Sequence of chain 2.A:
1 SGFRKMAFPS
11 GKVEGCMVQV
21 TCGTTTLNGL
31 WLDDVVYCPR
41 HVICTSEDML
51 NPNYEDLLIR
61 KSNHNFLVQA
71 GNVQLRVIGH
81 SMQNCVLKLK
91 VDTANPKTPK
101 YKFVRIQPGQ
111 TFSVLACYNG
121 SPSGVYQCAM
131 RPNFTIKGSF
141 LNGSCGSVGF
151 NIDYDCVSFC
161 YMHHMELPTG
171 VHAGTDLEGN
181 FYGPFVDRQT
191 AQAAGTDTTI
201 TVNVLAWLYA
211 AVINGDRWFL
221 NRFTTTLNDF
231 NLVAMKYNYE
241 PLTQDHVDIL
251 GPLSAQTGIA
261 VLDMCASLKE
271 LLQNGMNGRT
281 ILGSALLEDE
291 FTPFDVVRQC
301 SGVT

Sequence of chain 1.A:
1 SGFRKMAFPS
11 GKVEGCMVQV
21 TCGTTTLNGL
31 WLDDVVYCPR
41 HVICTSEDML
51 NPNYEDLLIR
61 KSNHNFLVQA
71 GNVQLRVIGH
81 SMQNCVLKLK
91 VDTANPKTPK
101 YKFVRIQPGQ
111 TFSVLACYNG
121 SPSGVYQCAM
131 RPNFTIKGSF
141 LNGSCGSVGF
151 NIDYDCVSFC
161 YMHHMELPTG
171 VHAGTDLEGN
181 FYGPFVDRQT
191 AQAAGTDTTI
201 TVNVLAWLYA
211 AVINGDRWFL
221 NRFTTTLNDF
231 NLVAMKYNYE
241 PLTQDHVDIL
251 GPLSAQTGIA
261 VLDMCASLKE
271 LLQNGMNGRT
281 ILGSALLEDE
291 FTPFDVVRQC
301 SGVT

The protein below binds the small molecule below.
Small molecule (SMILES): Cc1c(N)cncc1NC(=O)Cc1cccc(Cl)c1

Binding-site contacts:
Ligand atom C3 contacts residue GLU166 of chain 2.A at 3.5 Å.
Ligand atom C9 contacts residue GLN189 of chain 2.A at 3.4 Å.
Ligand atom CL contacts residue MET165 of chain 2.A at 3.8 Å.
Ligand atom C11 contacts residue MET49 of chain 2.A at 3.3 Å (hydrophobic).
Ligand atom N contacts residue SER1 of chain 1.A at 3.8 Å.
Ligand atom C12 contacts residue MET165 of chain 2.A at 3.5 Å (hydrophobic).
Ligand atom C contacts residue ASN142 of chain 2.A at 3.9 Å.
Ligand atom C12 contacts residue MET49 of chain 2.A at 3.5 Å (hydrophobic).
Ligand atom C4 contacts residue GLU166 of chain 2.A at 3.7 Å.
Ligand atom C10 contacts residue GLN189 of chain 2.A at 3.6 Å.
Ligand atom C4 contacts residue CYS145 of chain 2.A at 3.8 Å (hydrophobic).
Ligand atom N contacts residue PHE140 of chain 2.A at 3.3 Å (h-bond).
Ligand atom C2 contacts residue PHE140 of chain 2.A at 3.8 Å (hydrophobic).
Ligand atom O contacts residue GLU166 of chain 2.A at 3.1 Å (salt-bridge).
Ligand atom C4 contacts residue HIS163 of chain 2.A at 3.3 Å.
Ligand atom N1 contacts residue GLU166 of chain 2.A at 3.8 Å.
Ligand atom C13 contacts residue MET165 of chain 2.A at 3.6 Å (hydrophobic).
Ligand atom C13 contacts residue HIS41 of chain 2.A at 3.7 Å.
Ligand atom C10 contacts residue MET49 of chain 2.A at 3.6 Å (hydrophobic).
Ligand atom C2 contacts residue ASN142 of chain 2.A at 3.7 Å.
Ligand atom C11 contacts residue MET165 of chain 2.A at 3.7 Å (hydrophobic).
Ligand atom C2 contacts residue GLU166 of chain 2.A at 3.7 Å.
Ligand atom C11 contacts residue ARG188 of chain 2.A at 3.7 Å.
Ligand atom CL contacts residue HIS164 of chain 2.A at 3.8 Å.
Ligand atom N contacts residue LEU141 of chain 2.A at 3.6 Å.
Ligand atom C4 contacts residue MET165 of chain 2.A at 3.9 Å (hydrophobic).
Ligand atom N1 contacts residue HIS163 of chain 2.A at 2.8 Å (h-bond).
Ligand atom N contacts residue GLU166 of chain 2.A at 3.3 Å (salt-bridge).
Ligand atom N1 contacts residue PHE140 of chain 2.A at 3.7 Å.
Ligand atom C13 contacts residue HIS164 of chain 2.A at 3.4 Å.
Ligand atom C3 contacts residue PHE140 of chain 2.A at 3.3 Å (hydrophobic).
Ligand atom N1 contacts residue SER144 of chain 2.A at 3.5 Å (h-bond).
Ligand atom C3 contacts residue LEU141 of chain 2.A at 3.7 Å (hydrophobic).
Ligand atom N contacts residue ASN142 of chain 2.A at 3.6 Å.
Ligand atom C1 contacts residue ASN142 of chain 2.A at 3.8 Å.
Ligand atom N2 contacts residue CYS145 of chain 2.A at 3.6 Å.
Ligand atom CL contacts residue HIS41 of chain 2.A at 3.3 Å.
Ligand atom C2 contacts residue LEU141 of chain 2.A at 3.5 Å (hydrophobic).
Ligand atom CL contacts residue ASP187 of chain 2.A at 3.2 Å.
Ligand atom O contacts residue MET165 of chain 2.A at 3.4 Å.